A protein and the small-molecule ligand that binds it are described below.
Small molecule (SMILES): CC(=O)N[C@H]1[C@H](O[C@H]2[C@H](O)[C@@H](NC(C)=O)CO[C@@H]2CO)O[C@H](CO)[C@@H](O)[C@@H]1O[C@@H]1O[C@H](CS(=O)(=O)O)[C@@H](O)[C@H](O)[C@H]1O

Sequence of chain 1.FA:
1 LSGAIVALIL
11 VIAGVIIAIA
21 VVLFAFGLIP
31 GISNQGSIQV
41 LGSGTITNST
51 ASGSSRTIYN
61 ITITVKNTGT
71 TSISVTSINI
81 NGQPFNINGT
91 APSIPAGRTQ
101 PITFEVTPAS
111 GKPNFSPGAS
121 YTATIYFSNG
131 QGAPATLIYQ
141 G

Binding-site contacts:
Ligand atom C3 contacts residue ASN48 of chain 1.FA at 3.8 Å.
Ligand atom C8 contacts residue TYR59 of chain 1.FA at 3.2 Å (hydrophobic).
Ligand atom C1 contacts residue ASN48 of chain 1.FA at 1.5 Å.
Ligand atom O7 contacts residue THR57 of chain 1.FA at 3.2 Å.
Ligand atom O3 contacts residue LYS112 of chain 1.FA at 3.7 Å.
Ligand atom C8 contacts residue GLY53 of chain 1.FA at 3.5 Å.
Ligand atom O7 contacts residue TYR59 of chain 1.FA at 2.6 Å (h-bond).
Ligand atom C2 contacts residue ASN48 of chain 1.FA at 2.5 Å.
Ligand atom C7 contacts residue GLY53 of chain 1.FA at 4.2 Å.
Ligand atom O5 contacts residue THR50 of chain 1.FA at 3.4 Å.
Ligand atom N2 contacts residue GLY53 of chain 1.FA at 3.8 Å.
Ligand atom C8 contacts residue ASN114 of chain 1.FA at 4.1 Å.
Ligand atom C7 contacts residue TYR59 of chain 1.FA at 3.3 Å (hydrophobic).
Ligand atom C7 contacts residue THR57 of chain 1.FA at 3.9 Å.
Ligand atom C5 contacts residue ASN48 of chain 1.FA at 3.7 Å.
Ligand atom N2 contacts residue ASN48 of chain 1.FA at 2.8 Å (h-bond).
Ligand atom C4 contacts residue ASN48 of chain 1.FA at 4.3 Å.
Ligand atom C7 contacts residue TYR139 of chain 1.FA at 4.0 Å (hydrophobic).
Ligand atom C8 contacts residue PHE115 of chain 1.FA at 3.9 Å (hydrophobic).
Ligand atom C7 contacts residue SER55 of chain 1.FA at 4.4 Å.
Ligand atom C8 contacts residue ASN48 of chain 1.FA at 4.4 Å.
Ligand atom C8 contacts residue TYR139 of chain 1.FA at 3.5 Å (hydrophobic).
Ligand atom C8 contacts residue THR50 of chain 1.FA at 3.6 Å.
Ligand atom C5 contacts residue THR50 of chain 1.FA at 3.4 Å.
Ligand atom N2 contacts residue TYR139 of chain 1.FA at 3.9 Å.
Ligand atom C6 contacts residue THR50 of chain 1.FA at 3.5 Å.
Ligand atom O7 contacts residue ASN48 of chain 1.FA at 3.5 Å (h-bond).
Ligand atom O5 contacts residue ASN48 of chain 1.FA at 2.4 Å (h-bond).
Ligand atom O1S6 contacts residue GLY53 of chain 1.FA at 3.8 Å.
Ligand atom C6 contacts residue GLY53 of chain 1.FA at 3.8 Å.
Ligand atom C1 contacts residue THR50 of chain 1.FA at 4.0 Å.
Ligand atom C8 contacts residue THR57 of chain 1.FA at 3.9 Å.
Ligand atom C8 contacts residue SER55 of chain 1.FA at 2.9 Å.
Ligand atom C6 contacts residue SER52 of chain 1.FA at 4.0 Å.
Ligand atom C7 contacts residue ASN48 of chain 1.FA at 3.4 Å.
Ligand atom O1S6 contacts residue SER52 of chain 1.FA at 3.3 Å (h-bond).
Ligand atom O6 contacts residue SER52 of chain 1.FA at 4.3 Å.